A small-molecule ligand and the protein it binds are described below.
Small molecule (SMILES): NCC1CCC(C(=O)O)CC1

Sequence of chain 2.A:
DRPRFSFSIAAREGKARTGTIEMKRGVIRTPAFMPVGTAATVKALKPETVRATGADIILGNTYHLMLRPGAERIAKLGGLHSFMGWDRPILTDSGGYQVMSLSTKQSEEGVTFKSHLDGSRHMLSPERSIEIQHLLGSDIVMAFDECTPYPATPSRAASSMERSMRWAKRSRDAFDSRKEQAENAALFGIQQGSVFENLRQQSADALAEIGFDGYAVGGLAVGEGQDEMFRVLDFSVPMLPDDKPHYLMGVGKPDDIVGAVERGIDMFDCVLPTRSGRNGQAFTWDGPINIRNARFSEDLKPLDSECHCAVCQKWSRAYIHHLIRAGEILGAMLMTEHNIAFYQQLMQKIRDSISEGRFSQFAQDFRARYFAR

Binding-site contacts:
Ligand atom C4 contacts residue LEU222 of chain 2.A at 3.4 Å (hydrophobic).
Ligand atom C3 contacts residue VAL224 of chain 2.A at 3.9 Å (hydrophobic).
Ligand atom C2 contacts residue VAL224 of chain 2.A at 4.3 Å (hydrophobic).
Ligand atom C7 contacts residue GLY252 of chain 2.A at 4.0 Å.
Ligand atom C7 contacts residue LEU222 of chain 2.A at 3.6 Å (hydrophobic).
Ligand atom C4 contacts residue MET251 of chain 2.A at 3.9 Å (hydrophobic).
Ligand atom N contacts residue GLY252 of chain 2.A at 4.4 Å.
Ligand atom O1 contacts residue GLY220 of chain 2.A at 3.6 Å.
Ligand atom C5 contacts residue MET251 of chain 2.A at 3.5 Å (hydrophobic).
Ligand atom C2 contacts residue GLY221 of chain 2.A at 4.0 Å.
Ligand atom O1 contacts residue CYS149 of chain 2.A at 3.9 Å.
Ligand atom C6 contacts residue GLY221 of chain 2.A at 4.2 Å.
Ligand atom C1 contacts residue GLY221 of chain 2.A at 4.3 Å.
Ligand atom O2 contacts residue ASP147 of chain 2.A at 2.5 Å (salt-bridge).
Ligand atom C4 contacts residue VAL224 of chain 2.A at 4.5 Å (hydrophobic).
Ligand atom C7 contacts residue ALA223 of chain 2.A at 4.2 Å (hydrophobic).
Ligand atom C8 contacts residue GLY220 of chain 2.A at 4.4 Å.
Ligand atom C3 contacts residue TYR97 of chain 2.A at 3.7 Å (hydrophobic).
Ligand atom O2 contacts residue TYR97 of chain 2.A at 3.9 Å.
Ligand atom C8 contacts residue TYR97 of chain 2.A at 4.3 Å (hydrophobic).
Ligand atom C7 contacts residue MET251 of chain 2.A at 3.9 Å (hydrophobic).
Ligand atom C8 contacts residue GLN194 of chain 2.A at 3.9 Å.
Ligand atom O2 contacts residue MET251 of chain 2.A at 4.5 Å.
Ligand atom C5 contacts residue GLY252 of chain 2.A at 4.3 Å.
Ligand atom C6 contacts residue GLY220 of chain 2.A at 4.5 Å.
Ligand atom C2 contacts residue CYS149 of chain 2.A at 3.6 Å (hydrophobic).
Ligand atom C8 contacts residue GLY221 of chain 2.A at 4.0 Å.
Ligand atom N contacts residue ALA223 of chain 2.A at 2.7 Å (h-bond).
Ligand atom C8 contacts residue CYS149 of chain 2.A at 4.2 Å (hydrophobic).
Ligand atom C8 contacts residue ASP147 of chain 2.A at 3.3 Å.
Ligand atom C2 contacts residue TYR97 of chain 2.A at 3.5 Å (hydrophobic).
Ligand atom N contacts residue VAL224 of chain 2.A at 3.9 Å.
Ligand atom C3 contacts residue LEU222 of chain 2.A at 4.2 Å (hydrophobic).
Ligand atom N contacts residue LEU222 of chain 2.A at 2.9 Å (h-bond).
Ligand atom O1 contacts residue GLN194 of chain 2.A at 3.0 Å (h-bond).
Ligand atom O1 contacts residue GLY221 of chain 2.A at 3.0 Å (h-bond).
Ligand atom O1 contacts residue ASP147 of chain 2.A at 3.4 Å (salt-bridge).
Ligand atom C6 contacts residue MET251 of chain 2.A at 3.5 Å (hydrophobic).
Ligand atom C1 contacts residue TYR97 of chain 2.A at 4.0 Å (hydrophobic).
Ligand atom O2 contacts residue GLN194 of chain 2.A at 4.1 Å.